Sequence of chain 2.C:
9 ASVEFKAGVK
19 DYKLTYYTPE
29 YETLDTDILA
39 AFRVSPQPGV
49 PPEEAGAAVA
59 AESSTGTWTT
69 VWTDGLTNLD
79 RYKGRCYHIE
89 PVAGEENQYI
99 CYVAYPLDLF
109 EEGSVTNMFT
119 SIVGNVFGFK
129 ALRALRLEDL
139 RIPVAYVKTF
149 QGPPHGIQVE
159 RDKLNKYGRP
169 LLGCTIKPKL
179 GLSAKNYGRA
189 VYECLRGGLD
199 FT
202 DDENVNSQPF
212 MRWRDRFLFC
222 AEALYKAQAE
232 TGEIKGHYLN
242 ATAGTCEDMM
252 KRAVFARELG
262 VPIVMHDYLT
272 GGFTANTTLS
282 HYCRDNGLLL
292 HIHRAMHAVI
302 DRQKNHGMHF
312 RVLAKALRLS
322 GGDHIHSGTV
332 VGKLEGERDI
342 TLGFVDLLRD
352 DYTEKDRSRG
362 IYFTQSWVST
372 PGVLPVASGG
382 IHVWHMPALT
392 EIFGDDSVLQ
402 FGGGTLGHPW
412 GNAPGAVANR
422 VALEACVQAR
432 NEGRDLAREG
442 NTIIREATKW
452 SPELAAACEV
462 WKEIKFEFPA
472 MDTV

Binding-site contacts:
Ligand atom O2 contacts residue MG1 of chain 1.I at 2.4 Å.
Ligand atom O1P contacts residue LYS175 of chain 1.A at 3.3 Å.
Ligand atom O6 contacts residue MG1 of chain 1.I at 2.3 Å.
Ligand atom C3 contacts residue MG1 of chain 1.I at 3.2 Å.
Ligand atom O2 contacts residue KCX201 of chain 1.A at 3.5 Å (h-bond).
Ligand atom O6 contacts residue LYS177 of chain 1.A at 2.9 Å (salt-bridge).
Ligand atom O4 contacts residue GLY380 of chain 1.A at 3.3 Å (h-bond).
Ligand atom O1P contacts residue THR65 of chain 2.C at 2.7 Å (h-bond).
Ligand atom O3 contacts residue KCX201 of chain 1.A at 2.7 Å (h-bond).
Ligand atom O4 contacts residue SER379 of chain 1.A at 2.9 Å (h-bond).
Ligand atom O2P contacts residue GLY403 of chain 1.A at 2.9 Å (h-bond).
Ligand atom O3 contacts residue HIS294 of chain 1.A at 3.0 Å (h-bond).
Ligand atom C contacts residue MG1 of chain 1.I at 2.9 Å.
Ligand atom O6P contacts residue ARG295 of chain 1.A at 2.9 Å (salt-bridge).
Ligand atom O6 contacts residue LYS175 of chain 1.A at 3.5 Å (salt-bridge).
Ligand atom O2 contacts residue LYS175 of chain 1.A at 3.2 Å (salt-bridge).
Ligand atom O2 contacts residue THR173 of chain 1.A at 3.0 Å (h-bond).
Ligand atom P1 contacts residue THR65 of chain 2.C at 3.5 Å.
Ligand atom O3P contacts residue TRP66 of chain 2.C at 3.3 Å.
Ligand atom O5P contacts residue SER379 of chain 1.A at 3.3 Å (h-bond).
Ligand atom O1P contacts residue GLY404 of chain 1.A at 2.8 Å (h-bond).
Ligand atom O4P contacts residue LEU335 of chain 1.A at 3.2 Å.
Ligand atom C3 contacts residue KCX201 of chain 1.A at 3.3 Å.
Ligand atom O4P contacts residue ARG295 of chain 1.A at 2.9 Å (salt-bridge).
Ligand atom O6 contacts residue GLU204 of chain 1.A at 3.4 Å (salt-bridge).
Ligand atom O1 contacts residue LYS175 of chain 1.A at 3.4 Å (salt-bridge).
Ligand atom O7 contacts residue GLU60 of chain 2.C at 3.5 Å (salt-bridge).
Ligand atom O5 contacts residue LEU335 of chain 1.A at 3.1 Å.
Ligand atom O5P contacts residue HIS327 of chain 1.A at 2.8 Å (h-bond).
Ligand atom O6 contacts residue ASN123 of chain 2.C at 3.0 Å (h-bond).
Ligand atom O7 contacts residue LYS334 of chain 1.A at 2.9 Å (salt-bridge).
Ligand atom O3P contacts residue GLY380 of chain 1.A at 3.4 Å.
Ligand atom O3 contacts residue GLU204 of chain 1.A at 3.2 Å (salt-bridge).
Ligand atom O3P contacts residue GLY381 of chain 1.A at 2.9 Å (h-bond).
Ligand atom O1P contacts residue GLY403 of chain 1.A at 3.5 Å.
Ligand atom O3P contacts residue THR65 of chain 2.C at 3.5 Å (h-bond).
Ligand atom O3 contacts residue MG1 of chain 1.I at 2.4 Å.
Ligand atom C2 contacts residue MG1 of chain 1.I at 2.9 Å.
Ligand atom O6 contacts residue ASP203 of chain 1.A at 3.5 Å (salt-bridge).
Ligand atom O3P contacts residue LYS334 of chain 1.A at 3.0 Å (salt-bridge).

A small-molecule ligand and the protein it binds are described below.
Small molecule (SMILES): O=C(O)[C@@](O)(COP(=O)(O)O)[C@H](O)[C@H](O)COP(=O)(O)O

Sequence of chain 1.A:
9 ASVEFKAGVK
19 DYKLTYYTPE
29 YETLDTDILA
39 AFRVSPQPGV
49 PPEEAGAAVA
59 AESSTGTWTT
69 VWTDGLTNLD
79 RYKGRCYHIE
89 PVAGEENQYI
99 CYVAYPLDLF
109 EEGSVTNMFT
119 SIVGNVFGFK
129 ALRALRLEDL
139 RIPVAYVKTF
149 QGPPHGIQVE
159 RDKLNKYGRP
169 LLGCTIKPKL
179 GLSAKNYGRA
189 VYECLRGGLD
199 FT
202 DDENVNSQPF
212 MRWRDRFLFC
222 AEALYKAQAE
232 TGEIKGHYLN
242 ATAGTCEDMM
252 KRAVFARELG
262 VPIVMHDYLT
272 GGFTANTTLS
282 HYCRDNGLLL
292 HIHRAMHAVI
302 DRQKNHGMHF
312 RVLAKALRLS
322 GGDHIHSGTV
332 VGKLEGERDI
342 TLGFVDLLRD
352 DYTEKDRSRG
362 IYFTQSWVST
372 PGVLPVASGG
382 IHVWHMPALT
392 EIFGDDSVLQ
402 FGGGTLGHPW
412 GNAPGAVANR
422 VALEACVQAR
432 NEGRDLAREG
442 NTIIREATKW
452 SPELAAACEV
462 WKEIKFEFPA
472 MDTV